The protein below binds the small molecule below.
Small molecule (SMILES): CC[C@H](NC(=O)[C@@H](N)CCCN=C(N)N)C(=O)N[C@@H](CCCN=C(N)N)C(=O)N[C@@H](CCCNC=N)C(=O)N[C@@H](CCCN=C(N)N)C(=O)N[C@@H](Cc1cnc[nH]1)C(=O)N1CCC[C@H]1C(=O)N[C@@H](C)C=O

Binding-site contacts:
Ligand atom CD contacts residue GLY239 of chain 1.A at 3.7 Å.
Ligand atom O contacts residue PHE131 of chain 1.A at 3.5 Å.
Ligand atom NH1 contacts residue ARG257 of chain 1.A at 3.4 Å (salt-bridge).
Ligand atom CG contacts residue ASP240 of chain 1.A at 3.7 Å.
Ligand atom NE contacts residue THR135 of chain 1.A at 3.0 Å (h-bond).
Ligand atom CZ contacts residue ASP129 of chain 1.A at 3.7 Å.
Ligand atom CZ contacts residue PHE131 of chain 1.A at 3.5 Å (hydrophobic).
Ligand atom CZ contacts residue ASP171 of chain 1.A at 3.6 Å.
Ligand atom NH2 contacts residue ILE134 of chain 1.A at 3.7 Å.
Ligand atom CA contacts residue ASP240 of chain 1.A at 3.3 Å.
Ligand atom O contacts residue LYS170 of chain 1.A at 2.7 Å (salt-bridge).
Ligand atom CB contacts residue ASP240 of chain 1.A at 3.1 Å.
Ligand atom CG contacts residue GLU172 of chain 1.A at 3.3 Å.
Ligand atom O contacts residue ASP203 of chain 1.A at 3.1 Å (salt-bridge).
Ligand atom NH1 contacts residue ASP235 of chain 1.A at 3.0 Å (salt-bridge).
Ligand atom NH2 contacts residue ASP171 of chain 1.A at 2.7 Å (salt-bridge).
Ligand atom CG contacts residue VAL207 of chain 1.A at 3.5 Å (hydrophobic).
Ligand atom O contacts residue GLU172 of chain 1.A at 3.4 Å (salt-bridge).
Ligand atom NH1 contacts residue GLU172 of chain 1.A at 3.0 Å (salt-bridge).
Ligand atom NH2 contacts residue ASP132 of chain 1.A at 3.1 Å (salt-bridge).
Ligand atom NH2 contacts residue ASP129 of chain 1.A at 2.8 Å (salt-bridge).
Ligand atom N contacts residue PHE131 of chain 1.A at 3.5 Å.
Ligand atom CD contacts residue ARG257 of chain 1.A at 3.6 Å.
Ligand atom CB contacts residue GLU172 of chain 1.A at 3.2 Å.
Ligand atom C contacts residue PHE131 of chain 1.A at 3.6 Å (hydrophobic).
Ligand atom NH1 contacts residue GLY239 of chain 1.A at 3.6 Å (h-bond).
Ligand atom NH1 contacts residue ASP240 of chain 1.A at 3.1 Å (salt-bridge).
Ligand atom CD contacts residue GLU172 of chain 1.A at 3.4 Å.
Ligand atom CB contacts residue ASP168 of chain 1.A at 3.4 Å.
Ligand atom CG contacts residue PHE131 of chain 1.A at 3.6 Å (hydrophobic).
Ligand atom CE1 contacts residue ILE241 of chain 1.A at 3.4 Å (hydrophobic).
Ligand atom NH2 contacts residue PHE131 of chain 1.A at 3.0 Å (h-bond).
Ligand atom NH1 contacts residue ASP129 of chain 1.A at 3.7 Å.
Ligand atom CD2 contacts residue VAL207 of chain 1.A at 3.6 Å (hydrophobic).
Ligand atom CB contacts residue THR205 of chain 1.A at 3.6 Å.
Ligand atom NE2 contacts residue GLU244 of chain 1.A at 2.8 Å (salt-bridge).
Ligand atom CA contacts residue GLY204 of chain 1.A at 3.6 Å.
Ligand atom N contacts residue GLU172 of chain 1.A at 3.0 Å (salt-bridge).
Ligand atom O contacts residue THR205 of chain 1.A at 3.6 Å.
Ligand atom NH1 contacts residue ASP171 of chain 1.A at 3.7 Å.

Sequence of chain 1.A:
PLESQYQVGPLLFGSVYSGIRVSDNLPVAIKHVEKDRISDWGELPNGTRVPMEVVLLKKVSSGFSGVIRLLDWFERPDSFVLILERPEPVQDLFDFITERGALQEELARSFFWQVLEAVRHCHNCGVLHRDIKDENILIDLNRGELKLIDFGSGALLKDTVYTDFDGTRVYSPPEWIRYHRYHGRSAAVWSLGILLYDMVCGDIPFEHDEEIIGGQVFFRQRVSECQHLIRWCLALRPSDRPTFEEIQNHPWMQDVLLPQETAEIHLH